Sequence of chain 1.B:
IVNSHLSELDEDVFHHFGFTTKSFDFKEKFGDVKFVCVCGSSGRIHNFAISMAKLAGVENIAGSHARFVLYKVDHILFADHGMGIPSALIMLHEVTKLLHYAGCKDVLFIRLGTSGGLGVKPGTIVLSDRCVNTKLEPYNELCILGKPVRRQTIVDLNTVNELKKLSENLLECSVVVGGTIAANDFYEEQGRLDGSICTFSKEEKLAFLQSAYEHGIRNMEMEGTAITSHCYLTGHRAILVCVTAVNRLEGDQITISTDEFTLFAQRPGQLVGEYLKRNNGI

This small molecule binds to this protein.
Small molecule (SMILES): Cc1c[nH]c(=O)[nH]c1=O

Binding-site contacts:
Ligand atom O4 contacts residue ARG203 of chain 1.B at 2.7 Å (salt-bridge).
Ligand atom N1 contacts residue PHE197 of chain 1.B at 3.9 Å.
Ligand atom N1 contacts residue MET231 of chain 1.B at 4.2 Å.
Ligand atom N3 contacts residue PHE197 of chain 1.B at 3.5 Å.
Ligand atom N1 contacts residue THR124 of chain 1.B at 3.6 Å.
Ligand atom N3 contacts residue GLN201 of chain 1.B at 2.9 Å (h-bond).
Ligand atom CM5 contacts residue GLY126 of chain 1.B at 3.8 Å.
Ligand atom C6 contacts residue PHE197 of chain 1.B at 3.9 Å (hydrophobic).
Ligand atom O2 contacts residue GLU232 of chain 1.B at 3.2 Å.
Ligand atom C6 contacts residue THR124 of chain 1.B at 3.6 Å.
Ligand atom CM5 contacts residue ALA256 of chain 1.B at 3.8 Å (hydrophobic).
Ligand atom O2 contacts residue MET231 of chain 1.B at 3.6 Å.
Ligand atom C2 contacts residue PHE197 of chain 1.B at 3.8 Å (hydrophobic).
Ligand atom C2 contacts residue MET231 of chain 1.B at 3.5 Å (hydrophobic).
Ligand atom O2 contacts residue GLN201 of chain 1.B at 2.9 Å (h-bond).
Ligand atom O4 contacts residue SER125 of chain 1.B at 3.9 Å.
Ligand atom C2 contacts residue GLN201 of chain 1.B at 3.6 Å.
Ligand atom O2 contacts residue MET233 of chain 1.B at 3.3 Å.
Ligand atom C5 contacts residue GLY126 of chain 1.B at 3.5 Å.
Ligand atom CM5 contacts residue ILE265 of chain 1.B at 3.7 Å (hydrophobic).
Ligand atom C4 contacts residue GLY126 of chain 1.B at 3.3 Å.
Ligand atom C6 contacts residue SER125 of chain 1.B at 3.5 Å.
Ligand atom O2 contacts residue PHE197 of chain 1.B at 4.1 Å.
Ligand atom C4 contacts residue MET231 of chain 1.B at 4.0 Å (hydrophobic).
Ligand atom O4 contacts residue GLY126 of chain 1.B at 3.3 Å (h-bond).
Ligand atom C5 contacts residue SER125 of chain 1.B at 3.4 Å.
Ligand atom O4 contacts residue PHE197 of chain 1.B at 3.8 Å.
Ligand atom C4 contacts residue SER125 of chain 1.B at 3.7 Å.
Ligand atom C4 contacts residue ARG203 of chain 1.B at 3.7 Å.
Ligand atom N3 contacts residue MET231 of chain 1.B at 3.4 Å (h-bond).
Ligand atom CM5 contacts residue SER125 of chain 1.B at 3.3 Å.
Ligand atom C4 contacts residue PHE197 of chain 1.B at 3.4 Å (hydrophobic).
Ligand atom C4 contacts residue GLN201 of chain 1.B at 3.8 Å.
Ligand atom N3 contacts residue ARG203 of chain 1.B at 4.0 Å.
Ligand atom O4 contacts residue GLN201 of chain 1.B at 3.7 Å.
Ligand atom C2 contacts residue GLU232 of chain 1.B at 3.9 Å.
Ligand atom C5 contacts residue PHE197 of chain 1.B at 3.6 Å (hydrophobic).
Ligand atom N3 contacts residue GLY126 of chain 1.B at 3.8 Å.
Ligand atom C6 contacts residue GLY126 of chain 1.B at 4.2 Å.
Ligand atom N1 contacts residue SER125 of chain 1.B at 3.8 Å.